Sequence of chain 1.B:
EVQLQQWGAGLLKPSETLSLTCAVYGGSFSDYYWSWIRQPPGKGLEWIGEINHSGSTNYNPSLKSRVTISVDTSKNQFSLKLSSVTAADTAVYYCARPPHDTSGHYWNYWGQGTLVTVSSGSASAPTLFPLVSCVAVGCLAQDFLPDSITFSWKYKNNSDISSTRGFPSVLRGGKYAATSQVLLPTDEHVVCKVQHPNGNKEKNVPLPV

Binding-site contacts:
Ligand atom N2 contacts residue ASN166 of chain 1.B at 2.8 Å (h-bond).
Ligand atom C1 contacts residue SER168 of chain 1.B at 3.8 Å.
Ligand atom C6 contacts residue ASP203 of chain 1.B at 4.4 Å.
Ligand atom C5 contacts residue ASN166 of chain 1.B at 3.5 Å.
Ligand atom O2 contacts residue TYR164 of chain 1.B at 4.1 Å.
Ligand atom C7 contacts residue ASN166 of chain 1.B at 3.7 Å.
Ligand atom C4 contacts residue ASP203 of chain 1.B at 3.9 Å.
Ligand atom O7 contacts residue ASN166 of chain 1.B at 3.8 Å.
Ligand atom O5 contacts residue SER168 of chain 1.B at 4.5 Å.
Ligand atom C1 contacts residue TYR164 of chain 1.B at 4.4 Å (hydrophobic).
Ligand atom C1 contacts residue ASN166 of chain 1.B at 1.4 Å.
Ligand atom O5 contacts residue ASP203 of chain 1.B at 3.5 Å (salt-bridge).
Ligand atom O5 contacts residue ASN166 of chain 1.B at 2.3 Å (h-bond).
Ligand atom O3 contacts residue LEU223 of chain 1.B at 4.2 Å.
Ligand atom O4 contacts residue ASP203 of chain 1.B at 3.3 Å (salt-bridge).
Ligand atom C3 contacts residue ASP203 of chain 1.B at 3.7 Å.
Ligand atom O6 contacts residue ASP203 of chain 1.B at 3.6 Å (salt-bridge).
Ligand atom O6 contacts residue TYR164 of chain 1.B at 3.9 Å.
Ligand atom C4 contacts residue ASN166 of chain 1.B at 4.2 Å.
Ligand atom C2 contacts residue TYR164 of chain 1.B at 3.8 Å (hydrophobic).
Ligand atom C6 contacts residue THR202 of chain 1.B at 3.8 Å.
Ligand atom C1 contacts residue ASP203 of chain 1.B at 4.0 Å.
Ligand atom C5 contacts residue ASP203 of chain 1.B at 4.2 Å.
Ligand atom C6 contacts residue TYR164 of chain 1.B at 3.6 Å (hydrophobic).
Ligand atom C2 contacts residue ASN166 of chain 1.B at 2.4 Å.
Ligand atom C2 contacts residue ASP203 of chain 1.B at 4.2 Å.
Ligand atom O3 contacts residue TYR164 of chain 1.B at 4.2 Å.
Ligand atom O5 contacts residue TYR164 of chain 1.B at 4.0 Å.
Ligand atom O6 contacts residue ASN166 of chain 1.B at 4.2 Å.
Ligand atom O4 contacts residue THR202 of chain 1.B at 3.4 Å.
Ligand atom C3 contacts residue ASN166 of chain 1.B at 3.7 Å.
Ligand atom C5 contacts residue TYR164 of chain 1.B at 4.2 Å (hydrophobic).
Ligand atom O3 contacts residue ASP203 of chain 1.B at 2.8 Å (salt-bridge).

A protein and the small-molecule ligand that binds it are described below.
Small molecule (SMILES): CC(=O)N[C@H]1CO[C@H](CO[C@H]2O[C@@H](C)[C@@H](O)[C@@H](O)[C@@H]2O)[C@@H](O)[C@@H]1O